Sequence of chain 1.B:
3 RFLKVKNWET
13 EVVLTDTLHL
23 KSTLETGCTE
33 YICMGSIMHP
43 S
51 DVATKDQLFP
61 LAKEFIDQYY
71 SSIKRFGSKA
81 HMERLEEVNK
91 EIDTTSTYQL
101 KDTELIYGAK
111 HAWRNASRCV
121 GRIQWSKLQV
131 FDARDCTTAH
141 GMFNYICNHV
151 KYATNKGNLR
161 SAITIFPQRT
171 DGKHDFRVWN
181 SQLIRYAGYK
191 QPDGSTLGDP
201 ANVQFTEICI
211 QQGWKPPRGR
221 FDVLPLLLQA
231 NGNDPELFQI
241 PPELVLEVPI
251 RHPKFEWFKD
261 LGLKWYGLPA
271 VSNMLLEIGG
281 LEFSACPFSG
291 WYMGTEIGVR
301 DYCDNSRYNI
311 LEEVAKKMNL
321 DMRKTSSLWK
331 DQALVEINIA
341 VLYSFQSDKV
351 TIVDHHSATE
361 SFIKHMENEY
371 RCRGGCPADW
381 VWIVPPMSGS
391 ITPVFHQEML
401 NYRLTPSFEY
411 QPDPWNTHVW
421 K

Binding-site contacts:
Ligand atom C07 contacts residue HEM1 of chain 1.I at 3.6 Å.
Ligand atom C30 contacts residue HEM1 of chain 1.I at 3.9 Å.
Ligand atom C05 contacts residue HEM1 of chain 1.I at 3.7 Å.
Ligand atom C04 contacts residue HEM1 of chain 1.I at 3.6 Å.
Ligand atom N02 contacts residue PRO269 of chain 1.B at 3.8 Å.
Ligand atom C10 contacts residue GLU296 of chain 1.B at 3.5 Å.
Ligand atom C10 contacts residue HEM1 of chain 1.I at 3.7 Å.
Ligand atom C08 contacts residue HEM1 of chain 1.I at 3.7 Å.
Ligand atom C07 contacts residue VAL271 of chain 1.B at 3.2 Å (hydrophobic).
Ligand atom C03 contacts residue HEM1 of chain 1.I at 3.3 Å.
Ligand atom C09 contacts residue HEM1 of chain 1.I at 3.5 Å.
Ligand atom C25 contacts residue HEM1 of chain 1.I at 3.3 Å.
Ligand atom C02 contacts residue TRP291 of chain 1.B at 3.8 Å (hydrophobic).
Ligand atom N02 contacts residue TYR292 of chain 1.B at 3.9 Å.
Ligand atom S31 contacts residue MET40 of chain 1.B at 3.7 Å.
Ligand atom C30 contacts residue TYR410 of chain 1.B at 3.7 Å (hydrophobic).
Ligand atom C26 contacts residue HEM1 of chain 1.I at 3.6 Å.
Ligand atom C02 contacts residue GLU296 of chain 1.B at 3.5 Å.
Ligand atom C23 contacts residue TRP382 of chain 1.B at 3.8 Å (hydrophobic).
Ligand atom C27 contacts residue TYR410 of chain 1.B at 3.8 Å (hydrophobic).
Ligand atom S31 contacts residue HIS41 of chain 1.B at 3.2 Å (h-bond).
Ligand atom C27 contacts residue HEM1 of chain 1.I at 3.5 Å.
Ligand atom C08 contacts residue VAL271 of chain 1.B at 3.7 Å (hydrophobic).
Ligand atom N02 contacts residue TRP291 of chain 1.B at 2.7 Å (h-bond).
Ligand atom C06 contacts residue HEM1 of chain 1.I at 3.4 Å.
Ligand atom C23 contacts residue HEM1 of chain 1.I at 3.2 Å.
Ligand atom N02 contacts residue GLU296 of chain 1.B at 2.7 Å (salt-bridge).
Ligand atom C09 contacts residue GLU296 of chain 1.B at 3.6 Å.
Ligand atom N28 contacts residue ASN273 of chain 1.B at 3.1 Å (h-bond).
Ligand atom C02 contacts residue HEM1 of chain 1.I at 3.6 Å.
Ligand atom N02 contacts residue HEM1 of chain 1.I at 3.5 Å.
Ligand atom C24 contacts residue HEM1 of chain 1.I at 3.5 Å.
Ligand atom C06 contacts residue VAL271 of chain 1.B at 3.5 Å (hydrophobic).
Ligand atom C11 contacts residue PHE288 of chain 1.B at 3.8 Å (hydrophobic).
Ligand atom N01 contacts residue GLU296 of chain 1.B at 2.7 Å (salt-bridge).
Ligand atom C11 contacts residue HEM1 of chain 1.I at 3.1 Å.
Ligand atom C22 contacts residue HEM1 of chain 1.I at 3.1 Å.
Ligand atom C26 contacts residue VAL271 of chain 1.B at 3.9 Å (hydrophobic).
Ligand atom C06 contacts residue PHE288 of chain 1.B at 3.8 Å (hydrophobic).
Ligand atom N01 contacts residue HEM1 of chain 1.I at 3.7 Å.

A protein and the small-molecule ligand that binds it are described below.
Small molecule (SMILES): Cc1cc(N)nc2cc(-c3ccc(OCc4cncs4)c(CN)c3)ccc12

Sequence of chain 1.A:
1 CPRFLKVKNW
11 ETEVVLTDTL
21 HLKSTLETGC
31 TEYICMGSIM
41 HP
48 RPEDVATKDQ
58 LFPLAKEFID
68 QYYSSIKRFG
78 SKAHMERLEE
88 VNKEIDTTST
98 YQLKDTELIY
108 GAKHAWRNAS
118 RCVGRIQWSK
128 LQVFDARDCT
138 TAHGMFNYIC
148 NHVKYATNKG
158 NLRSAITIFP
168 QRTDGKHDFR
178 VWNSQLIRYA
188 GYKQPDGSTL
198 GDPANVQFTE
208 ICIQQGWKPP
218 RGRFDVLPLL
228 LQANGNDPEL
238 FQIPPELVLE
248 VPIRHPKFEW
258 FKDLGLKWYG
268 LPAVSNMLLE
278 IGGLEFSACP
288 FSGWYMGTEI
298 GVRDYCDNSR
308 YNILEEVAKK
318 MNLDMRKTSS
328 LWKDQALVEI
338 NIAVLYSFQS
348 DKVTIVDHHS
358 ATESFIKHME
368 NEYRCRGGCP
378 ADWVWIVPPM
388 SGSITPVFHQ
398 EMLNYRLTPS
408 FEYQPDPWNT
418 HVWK